The protein below binds the small molecule below.
Small molecule (SMILES): CC(=O)N[C@@H]1[C@@H](O)[C@H](O)[C@@H](CO)O[C@H]1O

Binding-site contacts:
Ligand atom C2 contacts residue ASN24 of chain 1.E at 2.5 Å.
Ligand atom C3 contacts residue ASN24 of chain 1.E at 3.8 Å.
Ligand atom C1 contacts residue ASN24 of chain 1.E at 1.4 Å.
Ligand atom O7 contacts residue ASN24 of chain 1.E at 3.2 Å (h-bond).
Ligand atom C8 contacts residue ASN24 of chain 1.E at 3.7 Å.
Ligand atom C7 contacts residue ASN24 of chain 1.E at 3.2 Å.
Ligand atom C5 contacts residue ASN24 of chain 1.E at 3.7 Å.
Ligand atom O5 contacts residue LYS23 of chain 1.E at 4.2 Å.
Ligand atom C1 contacts residue LYS23 of chain 1.E at 3.9 Å.
Ligand atom C4 contacts residue ASN24 of chain 1.E at 4.3 Å.
Ligand atom N2 contacts residue ASN24 of chain 1.E at 2.9 Å (h-bond).
Ligand atom O5 contacts residue ASN24 of chain 1.E at 2.4 Å (h-bond).

Sequence of chain 1.E:
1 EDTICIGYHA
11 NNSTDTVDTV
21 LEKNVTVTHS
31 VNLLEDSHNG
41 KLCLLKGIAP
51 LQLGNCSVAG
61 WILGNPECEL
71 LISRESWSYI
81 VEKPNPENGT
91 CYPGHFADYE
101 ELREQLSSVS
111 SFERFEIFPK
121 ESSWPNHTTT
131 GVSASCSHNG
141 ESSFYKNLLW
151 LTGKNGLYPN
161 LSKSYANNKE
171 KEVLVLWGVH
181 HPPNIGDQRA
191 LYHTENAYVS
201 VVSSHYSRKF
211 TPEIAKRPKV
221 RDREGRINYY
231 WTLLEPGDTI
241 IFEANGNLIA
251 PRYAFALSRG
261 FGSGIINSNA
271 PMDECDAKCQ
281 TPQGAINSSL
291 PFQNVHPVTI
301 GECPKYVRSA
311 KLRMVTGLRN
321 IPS